The protein below binds the small molecule below.
Small molecule (SMILES): CC(=O)N[C@@H]1[C@@H](O)[C@H](O)[C@@H](CO)O[C@H]1O

Binding-site contacts:
Ligand atom C2 contacts residue ASN71 of chain 1.B at 2.5 Å.
Ligand atom C1 contacts residue ASN71 of chain 1.B at 1.4 Å.
Ligand atom C7 contacts residue ASN71 of chain 1.B at 4.0 Å.
Ligand atom C4 contacts residue ASN71 of chain 1.B at 4.2 Å.
Ligand atom C1 contacts residue THR70 of chain 1.B at 4.2 Å.
Ligand atom C5 contacts residue ASN71 of chain 1.B at 3.7 Å.
Ligand atom C3 contacts residue ASN71 of chain 1.B at 3.8 Å.
Ligand atom O5 contacts residue ASN71 of chain 1.B at 2.4 Å (h-bond).
Ligand atom C1 contacts residue GLY72 of chain 1.B at 4.5 Å.
Ligand atom N2 contacts residue ASN71 of chain 1.B at 2.9 Å (h-bond).

Sequence of chain 1.B:
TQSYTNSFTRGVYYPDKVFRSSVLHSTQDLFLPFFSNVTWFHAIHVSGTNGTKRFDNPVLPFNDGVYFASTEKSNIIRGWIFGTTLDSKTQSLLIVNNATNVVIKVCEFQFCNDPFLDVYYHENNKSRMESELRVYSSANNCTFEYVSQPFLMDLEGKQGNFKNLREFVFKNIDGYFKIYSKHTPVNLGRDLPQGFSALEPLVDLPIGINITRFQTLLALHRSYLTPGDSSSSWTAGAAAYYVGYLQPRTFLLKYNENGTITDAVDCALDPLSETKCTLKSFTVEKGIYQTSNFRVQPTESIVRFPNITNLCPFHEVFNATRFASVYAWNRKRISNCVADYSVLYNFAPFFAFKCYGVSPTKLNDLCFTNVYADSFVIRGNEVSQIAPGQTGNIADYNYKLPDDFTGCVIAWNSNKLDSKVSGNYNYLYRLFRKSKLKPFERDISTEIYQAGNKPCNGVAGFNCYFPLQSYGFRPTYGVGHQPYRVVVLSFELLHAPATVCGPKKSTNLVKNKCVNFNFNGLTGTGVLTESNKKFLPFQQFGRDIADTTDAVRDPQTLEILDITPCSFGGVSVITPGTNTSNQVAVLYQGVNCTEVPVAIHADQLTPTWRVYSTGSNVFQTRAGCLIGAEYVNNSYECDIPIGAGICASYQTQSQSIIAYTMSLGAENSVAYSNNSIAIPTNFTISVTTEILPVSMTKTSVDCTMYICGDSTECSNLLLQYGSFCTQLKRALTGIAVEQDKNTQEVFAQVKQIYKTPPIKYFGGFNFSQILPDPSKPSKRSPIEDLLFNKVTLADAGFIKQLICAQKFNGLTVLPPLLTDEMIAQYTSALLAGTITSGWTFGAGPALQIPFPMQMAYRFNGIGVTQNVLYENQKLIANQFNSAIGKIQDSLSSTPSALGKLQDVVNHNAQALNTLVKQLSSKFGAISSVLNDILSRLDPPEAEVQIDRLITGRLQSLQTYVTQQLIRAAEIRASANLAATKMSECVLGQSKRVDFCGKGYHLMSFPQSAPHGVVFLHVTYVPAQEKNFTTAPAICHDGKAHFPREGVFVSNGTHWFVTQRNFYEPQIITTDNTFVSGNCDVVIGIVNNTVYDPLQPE